Binding-site contacts:
Ligand atom C contacts residue ARG66 of chain 1.A at 3.5 Å.
Ligand atom CG contacts residue ARG66 of chain 1.A at 3.8 Å.
Ligand atom C contacts residue SER30 of chain 1.B at 4.0 Å.
Ligand atom O contacts residue LYS31 of chain 1.B at 3.0 Å (salt-bridge).
Ligand atom O contacts residue SER30 of chain 1.B at 3.5 Å (h-bond).
Ligand atom C contacts residue LYS31 of chain 1.B at 3.9 Å.
Ligand atom CE1 contacts residue LYS12 of chain 1.B at 3.9 Å.
Ligand atom CG contacts residue LYS31 of chain 1.B at 3.7 Å.
Ligand atom O contacts residue ARG66 of chain 1.A at 3.0 Å (salt-bridge).
Ligand atom CZ contacts residue LYS12 of chain 1.B at 3.8 Å.
Ligand atom OD1 contacts residue LYS31 of chain 1.B at 3.8 Å.
Ligand atom CA contacts residue ILE28 of chain 1.B at 3.8 Å (hydrophobic).
Ligand atom CA contacts residue SER30 of chain 1.B at 3.9 Å.
Ligand atom C contacts residue ILE28 of chain 1.B at 3.9 Å (hydrophobic).
Ligand atom N contacts residue SER29 of chain 1.B at 3.7 Å.
Ligand atom N contacts residue ARG66 of chain 1.A at 3.5 Å (salt-bridge).
Ligand atom C contacts residue SER30 of chain 1.B at 3.8 Å.
Ligand atom CG contacts residue MET33 of chain 1.B at 4.0 Å (hydrophobic).
Ligand atom CB contacts residue LYS31 of chain 1.B at 3.6 Å.
Ligand atom O contacts residue SER30 of chain 1.B at 3.4 Å.
Ligand atom O contacts residue SER29 of chain 1.B at 3.8 Å.
Ligand atom CA contacts residue ARG66 of chain 1.A at 3.7 Å.
Ligand atom CD1 contacts residue MET33 of chain 1.B at 3.6 Å (hydrophobic).
Ligand atom CB contacts residue ILE28 of chain 1.B at 3.5 Å (hydrophobic).
Ligand atom CA contacts residue ILE28 of chain 1.B at 3.8 Å (hydrophobic).
Ligand atom OE2 contacts residue ARG66 of chain 1.A at 3.4 Å (salt-bridge).
Ligand atom OE1 contacts residue ARG66 of chain 1.A at 3.3 Å (salt-bridge).
Ligand atom CE2 contacts residue PHE16 of chain 1.B at 4.0 Å (hydrophobic).
Ligand atom CD2 contacts residue MET33 of chain 1.B at 3.8 Å (hydrophobic).
Ligand atom N contacts residue SER30 of chain 1.B at 3.4 Å (h-bond).
Ligand atom CD2 contacts residue PHE16 of chain 1.B at 3.8 Å (hydrophobic).
Ligand atom CE2 contacts residue MET33 of chain 1.B at 3.8 Å (hydrophobic).
Ligand atom CE1 contacts residue MET33 of chain 1.B at 3.9 Å (hydrophobic).
Ligand atom N contacts residue ILE28 of chain 1.B at 2.9 Å (h-bond).
Ligand atom CD contacts residue ARG66 of chain 1.A at 3.6 Å.
Ligand atom OD1 contacts residue ARG66 of chain 1.A at 2.8 Å (salt-bridge).
Ligand atom CA contacts residue LYS31 of chain 1.B at 3.9 Å.
Ligand atom OD2 contacts residue LYS31 of chain 1.B at 4.0 Å.
Ligand atom O contacts residue SER29 of chain 1.B at 3.6 Å.
Ligand atom O contacts residue SER30 of chain 1.B at 2.9 Å (h-bond).

Sequence of chain 1.A:
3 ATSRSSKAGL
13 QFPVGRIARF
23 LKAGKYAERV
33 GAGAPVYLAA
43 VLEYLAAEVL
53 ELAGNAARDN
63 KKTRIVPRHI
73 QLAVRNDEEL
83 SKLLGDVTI

Sequence of chain 1.B:
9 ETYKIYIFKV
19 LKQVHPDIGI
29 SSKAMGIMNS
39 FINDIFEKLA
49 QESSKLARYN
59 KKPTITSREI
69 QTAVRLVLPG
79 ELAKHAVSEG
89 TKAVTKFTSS

This protein binds this small molecule.
Small molecule (SMILES): C[C@H](N)C(=O)N[C@@H](C)C(=O)N[C@@H](CC(=O)O)C(=O)N[C@@H](CCC(=O)O)C(=O)N[C@@H](CCC(=O)O)C(=O)N[C@@H](CC(=O)O)C(=O)N[C@@H](Cc1ccccc1)C(=O)O